The small molecule below binds the protein below.
Small molecule (SMILES): Nc1ncnc2c1ncn2[C@@H]1O[C@H](CCl)[C@@H](O)[C@H]1O

Sequence of chain 1.A:
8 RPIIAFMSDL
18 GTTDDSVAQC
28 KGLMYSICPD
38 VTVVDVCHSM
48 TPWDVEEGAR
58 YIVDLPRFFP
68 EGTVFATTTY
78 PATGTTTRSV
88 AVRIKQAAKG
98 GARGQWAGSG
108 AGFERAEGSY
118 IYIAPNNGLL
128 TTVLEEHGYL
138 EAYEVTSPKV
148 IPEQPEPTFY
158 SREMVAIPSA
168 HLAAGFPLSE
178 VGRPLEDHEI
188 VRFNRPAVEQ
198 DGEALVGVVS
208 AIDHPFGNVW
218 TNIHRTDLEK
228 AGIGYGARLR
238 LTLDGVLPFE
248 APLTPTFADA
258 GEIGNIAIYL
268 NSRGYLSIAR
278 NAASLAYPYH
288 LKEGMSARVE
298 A

Binding-site contacts:
Ligand atom C2 contacts residue ALA279 of chain 1.B at 3.4 Å (hydrophobic).
Ligand atom C8 contacts residue PHE213 of chain 1.B at 3.6 Å (hydrophobic).
Ligand atom C2 contacts residue PHE254 of chain 1.B at 3.6 Å (hydrophobic).
Ligand atom N6 contacts residue ARG277 of chain 1.B at 2.9 Å (salt-bridge).
Ligand atom N3 contacts residue PRO78 of chain 1.A at 3.4 Å.
Ligand atom C5' contacts residue THR155 of chain 1.A at 3.2 Å.
Ligand atom C1' contacts residue TYR77 of chain 1.A at 3.5 Å (hydrophobic).
Ligand atom C2' contacts residue PHE213 of chain 1.B at 3.6 Å (hydrophobic).
Ligand atom C3' contacts residue ASP16 of chain 1.A at 3.5 Å.
Ligand atom N1 contacts residue ALA279 of chain 1.B at 2.8 Å (h-bond).
Ligand atom N3 contacts residue PHE254 of chain 1.B at 3.5 Å.
Ligand atom C4 contacts residue PHE254 of chain 1.B at 3.5 Å (hydrophobic).
Ligand atom CL contacts residue LEU17 of chain 1.A at 3.6 Å.
Ligand atom O2' contacts residue TRP50 of chain 1.A at 3.4 Å (h-bond).
Ligand atom N7 contacts residue PHE254 of chain 1.B at 3.4 Å.
Ligand atom C5' contacts residue PHE156 of chain 1.A at 3.5 Å (hydrophobic).
Ligand atom C2 contacts residue PRO78 of chain 1.A at 3.6 Å (hydrophobic).
Ligand atom C2' contacts residue ASP16 of chain 1.A at 3.5 Å.
Ligand atom O3' contacts residue ASP16 of chain 1.A at 2.7 Å (salt-bridge).
Ligand atom C6 contacts residue PHE254 of chain 1.B at 3.5 Å (hydrophobic).
Ligand atom N6 contacts residue ASN215 of chain 1.B at 3.0 Å (h-bond).
Ligand atom CL contacts residue THR155 of chain 1.A at 3.5 Å.
Ligand atom N3 contacts residue TRP50 of chain 1.A at 3.4 Å (h-bond).
Ligand atom O3' contacts residue SER158 of chain 1.A at 2.7 Å (h-bond).
Ligand atom O4' contacts residue THR155 of chain 1.A at 3.5 Å (h-bond).
Ligand atom C6 contacts residue TRP50 of chain 1.A at 3.5 Å (hydrophobic).
Ligand atom N1 contacts residue PHE254 of chain 1.B at 3.4 Å.
Ligand atom O2' contacts residue TYR77 of chain 1.A at 3.0 Å (h-bond).
Ligand atom N9 contacts residue PHE254 of chain 1.B at 3.6 Å.
Ligand atom O4' contacts residue THR80 of chain 1.A at 3.5 Å.
Ligand atom N7 contacts residue PHE213 of chain 1.B at 3.5 Å.
Ligand atom C4 contacts residue TRP50 of chain 1.A at 3.2 Å (hydrophobic).
Ligand atom N7 contacts residue ASN215 of chain 1.B at 3.1 Å (h-bond).
Ligand atom C5 contacts residue TRP50 of chain 1.A at 3.5 Å (hydrophobic).
Ligand atom C5 contacts residue PHE254 of chain 1.B at 3.5 Å (hydrophobic).
Ligand atom N1 contacts residue ARG277 of chain 1.B at 3.6 Å.
Ligand atom O2' contacts residue ASP16 of chain 1.A at 2.8 Å (salt-bridge).
Ligand atom O3' contacts residue TYR77 of chain 1.A at 3.3 Å (h-bond).
Ligand atom N6 contacts residue PHE254 of chain 1.B at 3.5 Å.
Ligand atom N9 contacts residue TRP50 of chain 1.A at 3.5 Å (h-bond).

Sequence of chain 1.B:
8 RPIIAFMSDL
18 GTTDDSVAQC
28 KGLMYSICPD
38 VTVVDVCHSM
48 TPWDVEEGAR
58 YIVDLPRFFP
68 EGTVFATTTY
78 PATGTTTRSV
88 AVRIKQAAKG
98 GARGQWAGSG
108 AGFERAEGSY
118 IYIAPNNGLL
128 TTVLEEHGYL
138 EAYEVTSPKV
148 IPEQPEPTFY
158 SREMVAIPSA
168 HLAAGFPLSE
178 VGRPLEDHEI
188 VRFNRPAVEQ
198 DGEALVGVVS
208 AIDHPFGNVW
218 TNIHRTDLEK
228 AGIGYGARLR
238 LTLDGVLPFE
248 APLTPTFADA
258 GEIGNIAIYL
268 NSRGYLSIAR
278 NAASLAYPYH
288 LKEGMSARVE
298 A